A small-molecule ligand and the protein it binds are described below.
Small molecule (SMILES): N[C@@H](CC(=O)O)C(=O)N[C@@H](CO)C(=O)N[C@@H](CC(=O)O)C(=O)O

Sequence of chain 1.A:
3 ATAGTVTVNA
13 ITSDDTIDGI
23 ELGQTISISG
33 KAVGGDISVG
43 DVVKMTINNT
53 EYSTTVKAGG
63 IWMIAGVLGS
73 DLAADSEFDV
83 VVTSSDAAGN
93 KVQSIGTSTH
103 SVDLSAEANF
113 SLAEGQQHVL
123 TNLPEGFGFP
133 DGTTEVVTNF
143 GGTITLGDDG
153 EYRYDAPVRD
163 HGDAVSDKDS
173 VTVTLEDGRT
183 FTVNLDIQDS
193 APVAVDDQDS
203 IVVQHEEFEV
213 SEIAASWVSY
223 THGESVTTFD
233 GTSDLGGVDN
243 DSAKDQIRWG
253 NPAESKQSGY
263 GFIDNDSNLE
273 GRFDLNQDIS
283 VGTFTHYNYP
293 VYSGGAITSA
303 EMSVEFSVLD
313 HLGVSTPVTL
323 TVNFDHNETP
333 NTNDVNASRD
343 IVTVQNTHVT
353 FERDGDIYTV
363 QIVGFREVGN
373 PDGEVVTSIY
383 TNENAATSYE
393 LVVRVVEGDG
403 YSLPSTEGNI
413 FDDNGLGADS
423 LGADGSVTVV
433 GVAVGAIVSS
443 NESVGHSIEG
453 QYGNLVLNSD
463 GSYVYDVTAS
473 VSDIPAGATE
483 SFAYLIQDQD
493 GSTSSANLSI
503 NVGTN

Binding-site contacts:
Ligand atom O contacts residue TYR294 of chain 1.A at 3.7 Å.
Ligand atom OD2 contacts residue TYR294 of chain 1.A at 3.7 Å.
Ligand atom CG contacts residue GLU330 of chain 1.A at 3.6 Å.
Ligand atom CB contacts residue VAL293 of chain 1.A at 3.7 Å (hydrophobic).
Ligand atom O contacts residue GLU385 of chain 1.A at 3.3 Å (salt-bridge).
Ligand atom CB contacts residue THR331 of chain 1.A at 3.4 Å.
Ligand atom O contacts residue ASN333 of chain 1.A at 3.0 Å (h-bond).
Ligand atom C contacts residue THR331 of chain 1.A at 3.4 Å.
Ligand atom O contacts residue GLU330 of chain 1.A at 3.6 Å.
Ligand atom OG contacts residue ASN333 of chain 1.A at 3.1 Å (h-bond).
Ligand atom CA contacts residue VAL293 of chain 1.A at 3.3 Å (hydrophobic).
Ligand atom C contacts residue ASN333 of chain 1.A at 3.2 Å.
Ligand atom OXT contacts residue GLU385 of chain 1.A at 2.9 Å (salt-bridge).
Ligand atom O contacts residue PRO292 of chain 1.A at 3.4 Å.
Ligand atom CA contacts residue ASN333 of chain 1.A at 3.8 Å.
Ligand atom O contacts residue SER295 of chain 1.A at 3.3 Å (h-bond).
Ligand atom OD1 contacts residue PRO332 of chain 1.A at 3.2 Å.
Ligand atom N contacts residue VAL293 of chain 1.A at 2.7 Å (h-bond).
Ligand atom C contacts residue VAL293 of chain 1.A at 3.5 Å (hydrophobic).
Ligand atom C contacts residue ASN333 of chain 1.A at 3.7 Å.
Ligand atom CA contacts residue THR331 of chain 1.A at 3.2 Å.
Ligand atom OXT contacts residue CA1 of chain 1.J at 2.5 Å.
Ligand atom OXT contacts residue CA1 of chain 1.I at 2.6 Å.
Ligand atom CB contacts residue GLU330 of chain 1.A at 3.4 Å.
Ligand atom OXT contacts residue ASP342 of chain 1.A at 3.4 Å (salt-bridge).
Ligand atom O contacts residue VAL293 of chain 1.A at 3.0 Å (h-bond).
Ligand atom O contacts residue TYR291 of chain 1.A at 3.5 Å (h-bond).
Ligand atom OD2 contacts residue GLY296 of chain 1.A at 3.7 Å.
Ligand atom C contacts residue CA1 of chain 1.I at 3.1 Å.
Ligand atom OXT contacts residue THR331 of chain 1.A at 2.9 Å (h-bond).
Ligand atom O contacts residue ASN333 of chain 1.A at 3.3 Å (h-bond).
Ligand atom O contacts residue CA1 of chain 1.I at 2.7 Å.
Ligand atom OD2 contacts residue SER295 of chain 1.A at 3.3 Å.
Ligand atom OXT contacts residue GLU330 of chain 1.A at 3.4 Å.
Ligand atom OD1 contacts residue THR331 of chain 1.A at 3.7 Å.
Ligand atom OXT contacts residue ASN333 of chain 1.A at 3.1 Å (h-bond).
Ligand atom C contacts residue GLU385 of chain 1.A at 3.7 Å.
Ligand atom CA contacts residue VAL293 of chain 1.A at 3.6 Å (hydrophobic).
Ligand atom C contacts residue GLU330 of chain 1.A at 3.7 Å.
Ligand atom C contacts residue CA1 of chain 1.J at 3.6 Å.